The protein below binds the small molecule below.
Small molecule (SMILES): Cn1c(=O)c2c(ncn2CC(=O)Nc2nc(-c3ccc(N=[N+]=N)cc3)cs2)n(C)c1=O

Sequence of chain 1.A:
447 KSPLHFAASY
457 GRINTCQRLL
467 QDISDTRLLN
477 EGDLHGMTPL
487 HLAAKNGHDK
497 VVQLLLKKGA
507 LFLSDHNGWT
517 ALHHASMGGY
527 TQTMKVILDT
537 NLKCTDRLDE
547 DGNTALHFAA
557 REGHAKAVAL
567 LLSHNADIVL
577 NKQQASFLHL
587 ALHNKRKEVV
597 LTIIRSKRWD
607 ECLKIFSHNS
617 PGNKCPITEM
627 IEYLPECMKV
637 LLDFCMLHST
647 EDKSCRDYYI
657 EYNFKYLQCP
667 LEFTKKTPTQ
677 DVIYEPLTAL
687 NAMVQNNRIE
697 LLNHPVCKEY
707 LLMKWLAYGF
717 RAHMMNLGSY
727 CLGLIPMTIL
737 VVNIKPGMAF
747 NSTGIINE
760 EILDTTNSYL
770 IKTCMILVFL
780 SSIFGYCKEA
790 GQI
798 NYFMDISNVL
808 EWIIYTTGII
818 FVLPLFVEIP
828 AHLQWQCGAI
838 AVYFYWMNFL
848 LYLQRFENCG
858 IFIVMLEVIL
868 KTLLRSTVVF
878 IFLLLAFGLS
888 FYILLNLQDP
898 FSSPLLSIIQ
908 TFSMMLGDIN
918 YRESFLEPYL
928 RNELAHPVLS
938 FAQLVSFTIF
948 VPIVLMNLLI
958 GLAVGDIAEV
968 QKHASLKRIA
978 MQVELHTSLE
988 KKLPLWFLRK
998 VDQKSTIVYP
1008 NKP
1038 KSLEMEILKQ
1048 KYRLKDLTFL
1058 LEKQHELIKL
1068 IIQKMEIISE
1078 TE

Binding-site contacts:
Ligand atom O2 contacts residue PHE853 of chain 1.A at 3.7 Å.
Ligand atom N contacts residue GLU854 of chain 1.A at 3.8 Å.
Ligand atom C9 contacts residue PHE853 of chain 1.A at 3.9 Å (hydrophobic).
Ligand atom O contacts residue GLU854 of chain 1.A at 4.0 Å.
Ligand atom N2 contacts residue TRP711 of chain 1.A at 3.7 Å.
Ligand atom N6 contacts residue LEU850 of chain 1.A at 3.4 Å.
Ligand atom C6 contacts residue LEU707 of chain 1.A at 3.9 Å (hydrophobic).
Ligand atom C3 contacts residue TRP711 of chain 1.A at 3.8 Å (hydrophobic).
Ligand atom N5 contacts residue PHE853 of chain 1.A at 3.5 Å.
Ligand atom C4 contacts residue TRP711 of chain 1.A at 3.7 Å (hydrophobic).
Ligand atom C4 contacts residue GLN979 of chain 1.A at 3.9 Å.
Ligand atom C17 contacts residue PHE716 of chain 1.A at 4.0 Å (hydrophobic).
Ligand atom O contacts residue ASN855 of chain 1.A at 2.2 Å (h-bond).
Ligand atom N5 contacts residue ASN855 of chain 1.A at 3.7 Å.
Ligand atom N3 contacts residue TRP711 of chain 1.A at 3.8 Å.
Ligand atom C8 contacts residue GLU854 of chain 1.A at 3.5 Å.
Ligand atom O2 contacts residue GLU854 of chain 1.A at 3.2 Å (salt-bridge).
Ligand atom C16 contacts residue PHE853 of chain 1.A at 3.6 Å (hydrophobic).
Ligand atom C10 contacts residue PHE853 of chain 1.A at 3.4 Å (hydrophobic).
Ligand atom C14 contacts residue LEU850 of chain 1.A at 4.0 Å (hydrophobic).
Ligand atom N7 contacts residue LEU850 of chain 1.A at 3.9 Å.
Ligand atom O1 contacts residue GLN979 of chain 1.A at 3.5 Å.
Ligand atom O2 contacts residue TRP711 of chain 1.A at 4.0 Å.
Ligand atom C11 contacts residue PHE853 of chain 1.A at 3.8 Å (hydrophobic).
Ligand atom C1 contacts residue GLU854 of chain 1.A at 3.9 Å.
Ligand atom S contacts residue PHE716 of chain 1.A at 3.3 Å.
Ligand atom C6 contacts residue TRP711 of chain 1.A at 3.6 Å (hydrophobic).
Ligand atom C17 contacts residue MET720 of chain 1.A at 3.6 Å (hydrophobic).
Ligand atom C5 contacts residue TRP711 of chain 1.A at 3.7 Å (hydrophobic).
Ligand atom C17 contacts residue PHE853 of chain 1.A at 3.5 Å (hydrophobic).
Ligand atom C7 contacts residue GLU854 of chain 1.A at 3.6 Å.
Ligand atom C6 contacts residue GLN979 of chain 1.A at 3.8 Å.
Ligand atom C8 contacts residue TRP711 of chain 1.A at 3.9 Å (hydrophobic).
Ligand atom C15 contacts residue PHE853 of chain 1.A at 3.9 Å (hydrophobic).
Ligand atom C contacts residue ASN855 of chain 1.A at 3.3 Å.
Ligand atom O1 contacts residue HIS983 of chain 1.A at 3.5 Å.
Ligand atom N1 contacts residue TRP711 of chain 1.A at 3.9 Å.
Ligand atom C7 contacts residue TRP711 of chain 1.A at 3.8 Å (hydrophobic).
Ligand atom O1 contacts residue TRP711 of chain 1.A at 3.6 Å.
Ligand atom C5 contacts residue ARG852 of chain 1.A at 3.8 Å.